Sequence of chain 1.C:
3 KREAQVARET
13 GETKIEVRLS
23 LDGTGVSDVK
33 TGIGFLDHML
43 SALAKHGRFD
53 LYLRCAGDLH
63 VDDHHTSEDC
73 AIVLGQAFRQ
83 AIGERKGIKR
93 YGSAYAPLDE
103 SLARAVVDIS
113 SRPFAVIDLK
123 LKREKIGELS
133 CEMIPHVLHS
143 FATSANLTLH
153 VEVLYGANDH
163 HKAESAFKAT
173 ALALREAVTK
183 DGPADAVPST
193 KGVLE

Sequence of chain 1.A:
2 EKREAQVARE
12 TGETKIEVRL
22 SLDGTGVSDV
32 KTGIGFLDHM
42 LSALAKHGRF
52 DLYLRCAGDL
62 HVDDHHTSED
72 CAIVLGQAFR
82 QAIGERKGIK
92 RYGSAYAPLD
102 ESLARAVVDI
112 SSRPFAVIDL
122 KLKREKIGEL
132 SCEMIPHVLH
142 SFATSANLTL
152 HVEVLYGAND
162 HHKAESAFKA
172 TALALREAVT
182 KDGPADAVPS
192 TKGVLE

A small-molecule ligand and the protein it binds are described below.
Small molecule (SMILES): O=P(O)(O)C[C@H](O)Cn1cncn1

Sequence of chain 1.F:
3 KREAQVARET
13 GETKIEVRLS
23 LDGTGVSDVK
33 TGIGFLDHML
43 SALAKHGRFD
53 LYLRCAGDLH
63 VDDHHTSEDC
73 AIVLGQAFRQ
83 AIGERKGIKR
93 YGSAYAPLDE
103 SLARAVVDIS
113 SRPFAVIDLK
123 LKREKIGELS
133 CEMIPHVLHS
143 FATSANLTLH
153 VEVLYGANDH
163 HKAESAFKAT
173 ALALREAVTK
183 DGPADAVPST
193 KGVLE

Binding-site contacts:
Ligand atom N1 contacts residue GLU166 of chain 1.A at 3.1 Å (salt-bridge).
Ligand atom C8 contacts residue GLU14 of chain 1.F at 3.6 Å.
Ligand atom P9 contacts residue ARG114 of chain 1.C at 3.8 Å.
Ligand atom C6 contacts residue MN1 of chain 1.M at 3.7 Å.
Ligand atom O13 contacts residue HIS40 of chain 1.A at 3.0 Å (h-bond).
Ligand atom N4 contacts residue HIS66 of chain 1.F at 2.9 Å (h-bond).
Ligand atom N4 contacts residue HIS163 of chain 1.A at 3.4 Å (h-bond).
Ligand atom O12 contacts residue SER191 of chain 1.C at 2.5 Å (h-bond).
Ligand atom C3 contacts residue MN1 of chain 1.BA at 3.2 Å.
Ligand atom O11 contacts residue ARG92 of chain 1.C at 3.0 Å (salt-bridge).
Ligand atom N1 contacts residue HIS67 of chain 1.F at 3.2 Å (h-bond).
Ligand atom C8 contacts residue GLU166 of chain 1.A at 3.7 Å.
Ligand atom C7 contacts residue GLU166 of chain 1.A at 3.1 Å.
Ligand atom C6 contacts residue GLU14 of chain 1.F at 3.5 Å.
Ligand atom O11 contacts residue ARG114 of chain 1.C at 3.0 Å (salt-bridge).
Ligand atom O10 contacts residue LYS193 of chain 1.C at 2.6 Å (salt-bridge).
Ligand atom O11 contacts residue LYS170 of chain 1.A at 2.7 Å (salt-bridge).
Ligand atom O12 contacts residue ARG92 of chain 1.C at 2.8 Å (salt-bridge).
Ligand atom N4 contacts residue MN1 of chain 1.BA at 2.3 Å.
Ligand atom O10 contacts residue ARG114 of chain 1.C at 2.8 Å (salt-bridge).
Ligand atom P9 contacts residue SER191 of chain 1.C at 3.6 Å.
Ligand atom C5 contacts residue HIS66 of chain 1.F at 3.1 Å.
Ligand atom N1 contacts residue MN1 of chain 1.M at 2.3 Å.
Ligand atom N1 contacts residue HIS162 of chain 1.A at 3.3 Å (h-bond).
Ligand atom N4 contacts residue GLU70 of chain 1.F at 3.1 Å (salt-bridge).
Ligand atom C7 contacts residue MN1 of chain 1.M at 3.3 Å.
Ligand atom O13 contacts residue HIS67 of chain 1.F at 3.2 Å (h-bond).
Ligand atom O13 contacts residue GLU166 of chain 1.A at 3.0 Å (salt-bridge).
Ligand atom C3 contacts residue GLU70 of chain 1.F at 3.3 Å.
Ligand atom N2 contacts residue MN1 of chain 1.M at 3.4 Å.
Ligand atom O13 contacts residue GLU14 of chain 1.F at 2.9 Å (salt-bridge).
Ligand atom C5 contacts residue MN1 of chain 1.BA at 3.3 Å.
Ligand atom C5 contacts residue HIS163 of chain 1.A at 3.7 Å.
Ligand atom C7 contacts residue GLU14 of chain 1.F at 3.5 Å.
Ligand atom P9 contacts residue ARG92 of chain 1.C at 3.8 Å.
Ligand atom C5 contacts residue MN1 of chain 1.M at 3.3 Å.
Ligand atom C5 contacts residue HIS162 of chain 1.A at 3.4 Å.
Ligand atom N2 contacts residue HIS67 of chain 1.F at 3.8 Å.
Ligand atom C8 contacts residue THR192 of chain 1.C at 3.7 Å.
Ligand atom O13 contacts residue MN1 of chain 1.M at 2.3 Å.